Sequence of chain 15.A:
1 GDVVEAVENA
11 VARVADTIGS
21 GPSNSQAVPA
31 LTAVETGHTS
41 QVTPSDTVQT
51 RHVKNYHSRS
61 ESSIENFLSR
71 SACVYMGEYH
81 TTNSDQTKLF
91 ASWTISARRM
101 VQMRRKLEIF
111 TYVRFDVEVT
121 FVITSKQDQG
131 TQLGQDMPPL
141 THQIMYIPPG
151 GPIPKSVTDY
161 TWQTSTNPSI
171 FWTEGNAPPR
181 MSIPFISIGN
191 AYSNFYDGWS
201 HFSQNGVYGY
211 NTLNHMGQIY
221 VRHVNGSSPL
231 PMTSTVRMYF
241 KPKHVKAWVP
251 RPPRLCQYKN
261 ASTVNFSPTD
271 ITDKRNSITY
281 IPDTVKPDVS

Binding-site contacts:
Ligand atom C5 contacts residue PHE240 of chain 15.A at 4.1 Å (hydrophobic).
Ligand atom C9 contacts residue PHE115 of chain 15.A at 4.1 Å (hydrophobic).
Ligand atom OXT contacts residue MET216 of chain 15.A at 4.2 Å.
Ligand atom C4 contacts residue ILE183 of chain 15.A at 4.2 Å (hydrophobic).
Ligand atom C8 contacts residue MET216 of chain 15.A at 3.9 Å (hydrophobic).
Ligand atom C3 contacts residue ILE183 of chain 15.A at 3.7 Å (hydrophobic).
Ligand atom C1 contacts residue ILE219 of chain 15.A at 4.1 Å (hydrophobic).
Ligand atom C contacts residue TYR192 of chain 15.A at 4.2 Å (hydrophobic).
Ligand atom C10 contacts residue TYR192 of chain 15.A at 4.3 Å (hydrophobic).
Ligand atom C3 contacts residue ILE95 of chain 15.A at 4.2 Å (hydrophobic).
Ligand atom O contacts residue TYR192 of chain 15.A at 3.9 Å.
Ligand atom C5 contacts residue ILE95 of chain 15.A at 3.8 Å (hydrophobic).
Ligand atom C9 contacts residue TYR192 of chain 15.A at 4.1 Å (hydrophobic).
Ligand atom OXT contacts residue ASN194 of chain 15.A at 4.3 Å.
Ligand atom C1 contacts residue VAL119 of chain 15.A at 4.2 Å (hydrophobic).
Ligand atom C6 contacts residue TYR192 of chain 15.A at 4.4 Å (hydrophobic).
Ligand atom C contacts residue ASN194 of chain 15.A at 4.0 Å.
Ligand atom C7 contacts residue VAL117 of chain 15.A at 4.3 Å (hydrophobic).
Ligand atom OXT contacts residue TYR210 of chain 15.A at 3.0 Å (h-bond).
Ligand atom C5 contacts residue ILE183 of chain 15.A at 4.4 Å (hydrophobic).
Ligand atom C4 contacts residue ILE95 of chain 15.A at 4.0 Å (hydrophobic).
Ligand atom CA2 contacts residue PHE115 of chain 15.A at 4.3 Å (hydrophobic).
Ligand atom C6 contacts residue ILE95 of chain 15.A at 4.1 Å (hydrophobic).
Ligand atom N contacts residue TYR146 of chain 15.A at 4.1 Å.
Ligand atom N contacts residue MET181 of chain 15.A at 3.9 Å.
Ligand atom C8 contacts residue TYR192 of chain 15.A at 3.6 Å (hydrophobic).
Ligand atom C2 contacts residue ILE183 of chain 15.A at 4.2 Å (hydrophobic).
Ligand atom C7 contacts residue PHE240 of chain 15.A at 3.9 Å (hydrophobic).
Ligand atom N contacts residue ILE219 of chain 15.A at 4.0 Å.
Ligand atom C10 contacts residue MET216 of chain 15.A at 3.6 Å (hydrophobic).
Ligand atom O contacts residue ASN194 of chain 15.A at 3.0 Å (h-bond).
Ligand atom C contacts residue TYR210 of chain 15.A at 4.1 Å (hydrophobic).
Ligand atom C2 contacts residue ILE95 of chain 15.A at 3.8 Å (hydrophobic).
Ligand atom C2 contacts residue TYR146 of chain 15.A at 3.9 Å (hydrophobic).
Ligand atom O contacts residue LEU107 of chain 15.A at 4.4 Å.
Ligand atom C9 contacts residue PHE240 of chain 15.A at 4.1 Å (hydrophobic).
Ligand atom C7 contacts residue ILE95 of chain 15.A at 4.3 Å (hydrophobic).
Ligand atom C1 contacts residue ILE183 of chain 15.A at 4.2 Å (hydrophobic).
Ligand atom C7 contacts residue TYR192 of chain 15.A at 4.4 Å (hydrophobic).
Ligand atom O contacts residue VAL113 of chain 15.A at 4.0 Å.

The small molecule below binds the protein below.
Small molecule (SMILES): NCCCCCCCCCCCC(=O)O